Binding-site contacts:
Ligand atom C3 contacts residue ASN62 of chain 1.C at 4.2 Å.
Ligand atom O3 contacts residue ILE191 of chain 1.C at 3.8 Å.
Ligand atom C5 contacts residue ASN62 of chain 1.C at 3.6 Å.
Ligand atom C6 contacts residue PRO60 of chain 1.C at 4.2 Å (hydrophobic).
Ligand atom C6 contacts residue ASN62 of chain 1.C at 3.4 Å.
Ligand atom O3 contacts residue PRO60 of chain 1.C at 4.3 Å.
Ligand atom O3 contacts residue ASN62 of chain 1.C at 3.7 Å.
Ligand atom C1 contacts residue ASN62 of chain 1.C at 3.3 Å.
Ligand atom O6 contacts residue PRO60 of chain 1.C at 3.5 Å (h-bond).
Ligand atom O6 contacts residue ASN62 of chain 1.C at 2.4 Å (h-bond).
Ligand atom O7 contacts residue PRO59 of chain 1.C at 4.0 Å.
Ligand atom O5 contacts residue ASN62 of chain 1.C at 2.5 Å (h-bond).
Ligand atom C6 contacts residue PRO59 of chain 1.C at 4.0 Å (hydrophobic).
Ligand atom C2 contacts residue ASN62 of chain 1.C at 3.6 Å.
Ligand atom C4 contacts residue ASN62 of chain 1.C at 4.5 Å.

The small molecule below binds the protein below.
Small molecule (SMILES): CC(=O)N[C@H]1CO[C@H](CO)[C@@H](O[C@@H]2O[C@H](CO)[C@@H](O)[C@H](O)[C@H]2NC=O)[C@@H]1O

Sequence of chain 1.C:
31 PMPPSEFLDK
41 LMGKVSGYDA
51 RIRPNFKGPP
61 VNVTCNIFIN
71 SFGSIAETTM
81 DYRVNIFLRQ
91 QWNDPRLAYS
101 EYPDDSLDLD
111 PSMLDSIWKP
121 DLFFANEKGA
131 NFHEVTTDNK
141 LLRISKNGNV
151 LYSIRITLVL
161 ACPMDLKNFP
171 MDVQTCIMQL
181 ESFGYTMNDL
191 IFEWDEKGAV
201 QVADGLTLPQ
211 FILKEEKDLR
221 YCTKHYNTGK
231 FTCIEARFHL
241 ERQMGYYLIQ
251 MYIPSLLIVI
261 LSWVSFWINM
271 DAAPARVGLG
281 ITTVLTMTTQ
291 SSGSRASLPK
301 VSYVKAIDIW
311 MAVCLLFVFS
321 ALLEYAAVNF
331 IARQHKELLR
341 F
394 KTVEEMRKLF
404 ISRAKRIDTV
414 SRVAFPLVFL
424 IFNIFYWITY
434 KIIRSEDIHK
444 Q